This protein binds this small molecule.
Small molecule (SMILES): O=C(O)C(=O)O

Sequence of chain 1.D:
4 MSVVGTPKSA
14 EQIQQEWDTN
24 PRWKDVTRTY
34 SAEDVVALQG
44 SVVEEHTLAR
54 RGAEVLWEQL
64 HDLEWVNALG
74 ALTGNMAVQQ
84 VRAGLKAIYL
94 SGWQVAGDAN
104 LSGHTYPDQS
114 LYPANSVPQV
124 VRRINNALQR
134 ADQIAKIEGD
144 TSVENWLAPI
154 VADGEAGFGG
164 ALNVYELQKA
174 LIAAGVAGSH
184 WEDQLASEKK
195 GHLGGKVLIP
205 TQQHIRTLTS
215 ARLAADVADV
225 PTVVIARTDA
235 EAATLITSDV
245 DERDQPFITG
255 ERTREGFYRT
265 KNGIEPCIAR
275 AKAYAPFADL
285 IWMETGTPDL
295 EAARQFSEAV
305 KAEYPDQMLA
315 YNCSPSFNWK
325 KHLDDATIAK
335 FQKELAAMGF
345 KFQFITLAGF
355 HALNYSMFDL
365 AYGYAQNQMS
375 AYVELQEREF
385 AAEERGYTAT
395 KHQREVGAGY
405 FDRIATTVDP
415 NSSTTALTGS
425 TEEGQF

Binding-site contacts:
Ligand atom O5 contacts residue ARG231 of chain 1.D at 3.0 Å (salt-bridge).
Ligand atom O3 contacts residue ARG231 of chain 1.D at 3.4 Å (salt-bridge).
Ligand atom C2 contacts residue QVA194 of chain 1.D at 3.1 Å.
Ligand atom C1 contacts residue TRP286 of chain 1.D at 3.8 Å (hydrophobic).
Ligand atom O4 contacts residue ASP156 of chain 1.D at 3.0 Å (salt-bridge).
Ligand atom O4 contacts residue TRP96 of chain 1.D at 2.8 Å (h-bond).
Ligand atom O4 contacts residue QVA194 of chain 1.D at 3.7 Å.
Ligand atom O4 contacts residue SER94 of chain 1.D at 3.5 Å (h-bond).
Ligand atom O4 contacts residue GLY95 of chain 1.D at 3.3 Å (h-bond).
Ligand atom C1 contacts residue TYR92 of chain 1.D at 3.1 Å (hydrophobic).
Ligand atom C2 contacts residue TYR92 of chain 1.D at 3.5 Å (hydrophobic).
Ligand atom O3 contacts residue THR350 of chain 1.D at 3.5 Å.
Ligand atom O6 contacts residue GLY95 of chain 1.D at 3.9 Å.
Ligand atom C2 contacts residue TRP96 of chain 1.D at 3.8 Å (hydrophobic).
Ligand atom O6 contacts residue MG1 of chain 1.V at 4.0 Å.
Ligand atom C1 contacts residue MG1 of chain 1.V at 3.0 Å.
Ligand atom O5 contacts residue QVA194 of chain 1.D at 3.9 Å.
Ligand atom O5 contacts residue HIS183 of chain 1.D at 3.5 Å.
Ligand atom C1 contacts residue ASP156 of chain 1.D at 3.8 Å.
Ligand atom O3 contacts residue TRP286 of chain 1.D at 3.9 Å.
Ligand atom O5 contacts residue TYR92 of chain 1.D at 3.5 Å (h-bond).
Ligand atom C1 contacts residue ARG231 of chain 1.D at 3.8 Å.
Ligand atom O6 contacts residue TRP96 of chain 1.D at 3.8 Å.
Ligand atom O6 contacts residue TYR92 of chain 1.D at 3.6 Å (h-bond).
Ligand atom C1 contacts residue THR350 of chain 1.D at 3.8 Å.
Ligand atom C2 contacts residue GLY95 of chain 1.D at 3.8 Å.
Ligand atom O6 contacts residue SER94 of chain 1.D at 2.5 Å (h-bond).
Ligand atom C2 contacts residue SER94 of chain 1.D at 3.4 Å.
Ligand atom O5 contacts residue MG1 of chain 1.V at 2.1 Å.
Ligand atom O4 contacts residue ASP111 of chain 1.D at 3.9 Å.
Ligand atom C2 contacts residue MG1 of chain 1.V at 2.8 Å.
Ligand atom O3 contacts residue QVA194 of chain 1.D at 2.3 Å (h-bond).
Ligand atom C1 contacts residue QVA194 of chain 1.D at 3.5 Å.
Ligand atom O5 contacts residue ASP156 of chain 1.D at 2.9 Å (salt-bridge).
Ligand atom O5 contacts residue TRP286 of chain 1.D at 3.8 Å.
Ligand atom O6 contacts residue THR350 of chain 1.D at 3.2 Å.
Ligand atom O3 contacts residue MG1 of chain 1.V at 3.8 Å.
Ligand atom C2 contacts residue ASP156 of chain 1.D at 3.5 Å.
Ligand atom O4 contacts residue MG1 of chain 1.V at 2.0 Å.
Ligand atom O6 contacts residue QVA194 of chain 1.D at 3.1 Å (h-bond).